Sequence of chain 1.A:
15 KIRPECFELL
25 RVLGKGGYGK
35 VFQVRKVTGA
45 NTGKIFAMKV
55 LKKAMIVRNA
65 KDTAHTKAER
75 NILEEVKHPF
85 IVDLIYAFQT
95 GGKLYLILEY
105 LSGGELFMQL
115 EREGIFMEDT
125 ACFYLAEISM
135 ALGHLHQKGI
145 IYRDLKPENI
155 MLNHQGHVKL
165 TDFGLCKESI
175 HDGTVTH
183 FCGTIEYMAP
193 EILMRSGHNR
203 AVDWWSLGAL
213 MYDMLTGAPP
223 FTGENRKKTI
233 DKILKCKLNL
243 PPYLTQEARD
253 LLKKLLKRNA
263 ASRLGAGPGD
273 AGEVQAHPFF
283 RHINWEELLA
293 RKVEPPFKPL

A small-molecule ligand and the protein it binds are described below.
Small molecule (SMILES): C[C@H]1CCc2nc3ccccc3c(C(=O)O[C@@H](C)C(=O)Nc3ccc(S(N)(=O)=O)cc3)c2C1

Binding-site contacts:
Ligand atom C03 contacts residue LEU105 of chain 1.A at 3.2 Å (hydrophobic).
Ligand atom C06 contacts residue LEU27 of chain 1.A at 3.8 Å (hydrophobic).
Ligand atom S21 contacts residue GLY33 of chain 1.A at 3.9 Å.
Ligand atom S21 contacts residue TYR32 of chain 1.A at 4.0 Å.
Ligand atom O22 contacts residue CYS170 of chain 1.A at 3.9 Å.
Ligand atom O15 contacts residue LYS171 of chain 1.A at 3.3 Å (salt-bridge).
Ligand atom C32 contacts residue ALA51 of chain 1.A at 3.7 Å (hydrophobic).
Ligand atom N24 contacts residue LEU169 of chain 1.A at 3.5 Å (h-bond).
Ligand atom O10 contacts residue GLY28 of chain 1.A at 3.8 Å.
Ligand atom O22 contacts residue GLY31 of chain 1.A at 3.3 Å (h-bond).
Ligand atom C25 contacts residue LYS171 of chain 1.A at 3.6 Å.
Ligand atom C26 contacts residue LYS29 of chain 1.A at 3.5 Å.
Ligand atom C25 contacts residue LYS29 of chain 1.A at 3.6 Å.
Ligand atom C02 contacts residue LEU105 of chain 1.A at 3.9 Å (hydrophobic).
Ligand atom C30 contacts residue LEU102 of chain 1.A at 3.9 Å (hydrophobic).
Ligand atom C18 contacts residue LYS171 of chain 1.A at 3.8 Å.
Ligand atom C31 contacts residue GLU103 of chain 1.A at 4.0 Å.
Ligand atom C30 contacts residue LYS171 of chain 1.A at 4.0 Å.
Ligand atom N24 contacts residue CYS170 of chain 1.A at 3.1 Å (h-bond).
Ligand atom O10 contacts residue LEU27 of chain 1.A at 3.5 Å.
Ligand atom C18 contacts residue VAL35 of chain 1.A at 3.6 Å (hydrophobic).
Ligand atom C32 contacts residue LEU105 of chain 1.A at 4.0 Å (hydrophobic).
Ligand atom O22 contacts residue GLY30 of chain 1.A at 3.2 Å.
Ligand atom O10 contacts residue VAL35 of chain 1.A at 3.8 Å.
Ligand atom N01 contacts residue LEU105 of chain 1.A at 3.5 Å (h-bond).
Ligand atom C32 contacts residue GLU103 of chain 1.A at 3.4 Å.
Ligand atom C25 contacts residue GLY30 of chain 1.A at 3.5 Å.
Ligand atom O23 contacts residue TYR32 of chain 1.A at 3.6 Å.
Ligand atom O23 contacts residue LEU55 of chain 1.A at 3.2 Å.
Ligand atom C26 contacts residue LYS171 of chain 1.A at 3.6 Å.
Ligand atom C14 contacts residue LYS171 of chain 1.A at 3.8 Å.
Ligand atom N24 contacts residue TYR32 of chain 1.A at 3.7 Å.
Ligand atom O22 contacts residue TYR32 of chain 1.A at 3.0 Å (h-bond).
Ligand atom O22 contacts residue GLY33 of chain 1.A at 3.4 Å (h-bond).
Ligand atom C17 contacts residue LYS171 of chain 1.A at 3.7 Å.
Ligand atom O23 contacts residue GLY33 of chain 1.A at 3.2 Å (h-bond).
Ligand atom S21 contacts residue CYS170 of chain 1.A at 4.0 Å.
Ligand atom N16 contacts residue LYS171 of chain 1.A at 3.8 Å.
Ligand atom C03 contacts residue TYR104 of chain 1.A at 3.6 Å (hydrophobic).
Ligand atom O15 contacts residue VAL35 of chain 1.A at 3.8 Å.